Binding-site contacts:
Ligand atom C15 contacts residue LEU252 of chain 1.A at 3.9 Å (hydrophobic).
Ligand atom C9 contacts residue GLU80 of chain 1.A at 3.4 Å.
Ligand atom C4 contacts residue LEU73 of chain 1.A at 4.0 Å (hydrophobic).
Ligand atom I19 contacts residue TRP110 of chain 1.A at 4.1 Å.
Ligand atom C1 contacts residue LEU155 of chain 1.A at 4.1 Å (hydrophobic).
Ligand atom O26 contacts residue LEU252 of chain 1.A at 3.3 Å.
Ligand atom C17 contacts residue TRP110 of chain 1.A at 4.0 Å (hydrophobic).
Ligand atom C22 contacts residue ILE151 of chain 1.A at 3.3 Å (hydrophobic).
Ligand atom C7 contacts residue PHE131 of chain 1.A at 3.9 Å (hydrophobic).
Ligand atom C17 contacts residue LEU252 of chain 1.A at 4.0 Å (hydrophobic).
Ligand atom O12 contacts residue ARG121 of chain 1.A at 3.4 Å (salt-bridge).
Ligand atom O12 contacts residue GLU80 of chain 1.A at 2.9 Å (salt-bridge).
Ligand atom C6 contacts residue PHE131 of chain 1.A at 3.8 Å (hydrophobic).
Ligand atom O26 contacts residue GLY248 of chain 1.A at 3.6 Å.
Ligand atom C1 contacts residue LEU118 of chain 1.A at 3.9 Å (hydrophobic).
Ligand atom C2 contacts residue PHE131 of chain 1.A at 3.9 Å (hydrophobic).
Ligand atom C10 contacts residue GLU80 of chain 1.A at 3.0 Å.
Ligand atom C1 contacts residue MET115 of chain 1.A at 3.8 Å (hydrophobic).
Ligand atom O5 contacts residue LEU73 of chain 1.A at 3.4 Å.
Ligand atom C23 contacts residue ILE151 of chain 1.A at 3.4 Å (hydrophobic).
Ligand atom C14 contacts residue THR74 of chain 1.A at 3.9 Å.
Ligand atom C16 contacts residue LEU252 of chain 1.A at 4.0 Å (hydrophobic).
Ligand atom O26 contacts residue HIS251 of chain 1.A at 3.0 Å (h-bond).
Ligand atom O12 contacts residue LEU114 of chain 1.A at 3.0 Å (h-bond).
Ligand atom C25 contacts residue LEU252 of chain 1.A at 4.1 Å (hydrophobic).
Ligand atom C9 contacts residue LEU114 of chain 1.A at 3.9 Å (hydrophobic).
Ligand atom C8 contacts residue LEU114 of chain 1.A at 3.9 Å (hydrophobic).
Ligand atom C23 contacts residue HIS251 of chain 1.A at 3.7 Å.
Ligand atom C14 contacts residue MET70 of chain 1.A at 4.0 Å (hydrophobic).
Ligand atom C18 contacts residue ALA77 of chain 1.A at 3.9 Å (hydrophobic).
Ligand atom C16 contacts residue ALA77 of chain 1.A at 3.8 Å (hydrophobic).
Ligand atom C17 contacts residue ALA77 of chain 1.A at 3.5 Å (hydrophobic).
Ligand atom C24 contacts residue HIS251 of chain 1.A at 3.7 Å.
Ligand atom O5 contacts residue PHE131 of chain 1.A at 4.0 Å.
Ligand atom C22 contacts residue MET148 of chain 1.A at 4.0 Å (hydrophobic).
Ligand atom C11 contacts residue PHE131 of chain 1.A at 4.0 Å (hydrophobic).
Ligand atom C11 contacts residue LEU73 of chain 1.A at 3.6 Å (hydrophobic).
Ligand atom C11 contacts residue ALA77 of chain 1.A at 3.9 Å (hydrophobic).
Ligand atom C15 contacts residue THR74 of chain 1.A at 3.3 Å.
Ligand atom C14 contacts residue LEU73 of chain 1.A at 3.9 Å (hydrophobic).

Sequence of chain 1.A:
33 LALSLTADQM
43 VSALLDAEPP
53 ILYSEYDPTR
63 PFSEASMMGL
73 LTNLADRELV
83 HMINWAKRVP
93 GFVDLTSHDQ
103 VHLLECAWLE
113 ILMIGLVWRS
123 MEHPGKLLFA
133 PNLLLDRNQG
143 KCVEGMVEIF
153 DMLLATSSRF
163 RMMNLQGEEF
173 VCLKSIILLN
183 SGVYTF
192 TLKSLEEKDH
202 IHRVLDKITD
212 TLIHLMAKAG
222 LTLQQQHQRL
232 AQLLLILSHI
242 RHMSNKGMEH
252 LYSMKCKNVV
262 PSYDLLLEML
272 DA

The protein below binds the small molecule below.
Small molecule (SMILES): CC1=C(c2cccc(O)c2)[C@H](c2ccc(I)cc2)Oc2ccc(O)cc21